The small molecule below binds the protein below.
Small molecule (SMILES): CC(=O)N[C@@H]1[C@@H](O)[C@H](O)[C@@H](CO)O[C@H]1O

Sequence of chain 2.E:
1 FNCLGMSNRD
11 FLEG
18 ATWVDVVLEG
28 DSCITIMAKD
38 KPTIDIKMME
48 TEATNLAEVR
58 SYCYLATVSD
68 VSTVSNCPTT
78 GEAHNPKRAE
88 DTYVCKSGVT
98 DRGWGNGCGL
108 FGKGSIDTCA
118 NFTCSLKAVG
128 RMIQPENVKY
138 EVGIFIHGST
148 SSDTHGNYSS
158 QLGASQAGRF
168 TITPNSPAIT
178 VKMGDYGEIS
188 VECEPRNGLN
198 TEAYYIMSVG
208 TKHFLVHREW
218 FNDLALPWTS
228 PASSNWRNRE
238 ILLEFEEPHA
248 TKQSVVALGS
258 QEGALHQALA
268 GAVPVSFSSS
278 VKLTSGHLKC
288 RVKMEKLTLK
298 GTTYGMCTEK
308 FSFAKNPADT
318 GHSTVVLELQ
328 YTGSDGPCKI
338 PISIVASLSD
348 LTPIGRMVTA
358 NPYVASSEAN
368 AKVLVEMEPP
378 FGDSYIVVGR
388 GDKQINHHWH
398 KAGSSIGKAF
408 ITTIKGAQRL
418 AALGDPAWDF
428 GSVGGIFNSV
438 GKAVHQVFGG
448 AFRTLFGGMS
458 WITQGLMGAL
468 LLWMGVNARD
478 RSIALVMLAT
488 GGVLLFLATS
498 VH

Binding-site contacts:
Ligand atom O5 contacts residue THR120 of chain 2.E at 3.7 Å.
Ligand atom N2 contacts residue TYR90 of chain 2.E at 4.2 Å.
Ligand atom O7 contacts residue SER66 of chain 2.E at 3.6 Å.
Ligand atom C8 contacts residue TYR90 of chain 2.E at 3.6 Å (hydrophobic).
Ligand atom O6 contacts residue THR120 of chain 2.E at 3.5 Å (h-bond).
Ligand atom C5 contacts residue THR120 of chain 2.E at 4.5 Å.
Ligand atom C7 contacts residue TYR90 of chain 2.E at 4.2 Å (hydrophobic).
Ligand atom C1 contacts residue ASN118 of chain 2.E at 1.4 Å.
Ligand atom C3 contacts residue ASN118 of chain 2.E at 3.8 Å.
Ligand atom O6 contacts residue THR89 of chain 2.E at 3.8 Å.
Ligand atom C8 contacts residue ASN118 of chain 2.E at 4.3 Å.
Ligand atom O6 contacts residue ASN118 of chain 2.E at 4.1 Å.
Ligand atom C4 contacts residue ASN118 of chain 2.E at 4.2 Å.
Ligand atom O7 contacts residue ASN118 of chain 2.E at 3.4 Å (h-bond).
Ligand atom C8 contacts residue ASP67 of chain 2.E at 4.0 Å.
Ligand atom O7 contacts residue ASP67 of chain 2.E at 4.3 Å.
Ligand atom C6 contacts residue THR120 of chain 2.E at 4.0 Å.
Ligand atom C7 contacts residue ASN118 of chain 2.E at 3.3 Å.
Ligand atom C5 contacts residue ASN118 of chain 2.E at 3.6 Å.
Ligand atom O6 contacts residue PHE119 of chain 2.E at 3.2 Å (h-bond).
Ligand atom O5 contacts residue ASN118 of chain 2.E at 2.4 Å (h-bond).
Ligand atom O5 contacts residue SER66 of chain 2.E at 4.3 Å.
Ligand atom C2 contacts residue ASN118 of chain 2.E at 2.5 Å.
Ligand atom C1 contacts residue SER66 of chain 2.E at 4.4 Å.
Ligand atom C7 contacts residue ASP67 of chain 2.E at 4.3 Å.
Ligand atom N2 contacts residue ASN118 of chain 2.E at 2.9 Å (h-bond).